The protein below binds the small molecule below.
Small molecule (SMILES): CC(=O)N[C@@H]1[C@@H](O)[C@H](O)[C@@H](CO)O[C@H]1O

Binding-site contacts:
Ligand atom C8 contacts residue PRO161 of chain 1.A at 4.1 Å (hydrophobic).
Ligand atom C2 contacts residue ASN120 of chain 1.A at 2.5 Å.
Ligand atom N2 contacts residue ASN120 of chain 1.A at 2.9 Å (h-bond).
Ligand atom C5 contacts residue ASN120 of chain 1.A at 3.7 Å.
Ligand atom C6 contacts residue NAG2 of chain 1.C at 3.5 Å.
Ligand atom C4 contacts residue ASN120 of chain 1.A at 4.2 Å.
Ligand atom O5 contacts residue ASN120 of chain 1.A at 2.4 Å (h-bond).
Ligand atom C7 contacts residue GLY118 of chain 1.A at 4.1 Å.
Ligand atom C3 contacts residue ASN120 of chain 1.A at 3.8 Å.
Ligand atom O5 contacts residue NAG2 of chain 1.C at 4.4 Å.
Ligand atom C7 contacts residue ASN120 of chain 1.A at 4.2 Å.
Ligand atom C8 contacts residue GLY118 of chain 1.A at 4.1 Å.
Ligand atom O6 contacts residue NAG2 of chain 1.C at 3.2 Å (h-bond).
Ligand atom C1 contacts residue ASN120 of chain 1.A at 1.4 Å.
Ligand atom N2 contacts residue GLY118 of chain 1.A at 3.8 Å.

Sequence of chain 1.A:
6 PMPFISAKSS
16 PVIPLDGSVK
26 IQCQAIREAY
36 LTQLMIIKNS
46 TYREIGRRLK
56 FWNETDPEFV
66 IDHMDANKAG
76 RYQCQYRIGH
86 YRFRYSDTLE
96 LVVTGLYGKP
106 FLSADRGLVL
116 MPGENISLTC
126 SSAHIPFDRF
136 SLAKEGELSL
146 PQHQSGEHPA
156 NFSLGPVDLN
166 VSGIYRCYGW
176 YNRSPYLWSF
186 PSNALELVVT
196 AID